Sequence of chain 1.A:
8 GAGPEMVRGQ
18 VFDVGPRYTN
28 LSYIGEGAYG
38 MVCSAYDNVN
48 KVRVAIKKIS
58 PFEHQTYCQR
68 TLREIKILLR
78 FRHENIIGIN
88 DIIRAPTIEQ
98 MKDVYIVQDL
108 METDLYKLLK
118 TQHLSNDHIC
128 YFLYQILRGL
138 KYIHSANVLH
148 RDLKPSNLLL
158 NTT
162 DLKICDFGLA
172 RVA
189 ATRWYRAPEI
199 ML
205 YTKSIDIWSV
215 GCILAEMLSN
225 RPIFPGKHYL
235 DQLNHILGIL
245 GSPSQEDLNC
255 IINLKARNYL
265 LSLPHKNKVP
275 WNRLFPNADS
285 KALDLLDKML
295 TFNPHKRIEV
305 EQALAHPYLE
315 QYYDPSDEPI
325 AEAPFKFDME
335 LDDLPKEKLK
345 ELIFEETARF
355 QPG

This protein binds this small molecule.
Small molecule (SMILES): Fc1cccc(-c2cnoc2-c2c[nH]c3ncc(-c4ccncc4)cc23)c1F

Binding-site contacts:
Ligand atom F1 contacts residue LYS54 of chain 1.A at 3.2 Å.
Ligand atom C19 contacts residue ASP111 of chain 1.A at 3.7 Å.
Ligand atom N4 contacts residue LYS114 of chain 1.A at 2.8 Å (salt-bridge).
Ligand atom C5 contacts residue LYS54 of chain 1.A at 3.4 Å.
Ligand atom C3 contacts residue GLN105 of chain 1.A at 3.6 Å.
Ligand atom C15 contacts residue LEU156 of chain 1.A at 3.6 Å (hydrophobic).
Ligand atom N3 contacts residue LEU156 of chain 1.A at 3.5 Å.
Ligand atom F1 contacts residue GLN105 of chain 1.A at 3.8 Å.
Ligand atom C4 contacts residue ALA52 of chain 1.A at 3.8 Å (hydrophobic).
Ligand atom C12 contacts residue LEU156 of chain 1.A at 3.5 Å (hydrophobic).
Ligand atom C15 contacts residue ALA52 of chain 1.A at 3.6 Å (hydrophobic).
Ligand atom C6 contacts residue LYS54 of chain 1.A at 3.5 Å.
Ligand atom C19 contacts residue LYS114 of chain 1.A at 3.7 Å.
Ligand atom N2 contacts residue MET108 of chain 1.A at 2.8 Å (h-bond).
Ligand atom C20 contacts residue GLU109 of chain 1.A at 3.7 Å.
Ligand atom C15 contacts residue ASP106 of chain 1.A at 3.7 Å.
Ligand atom F2 contacts residue GLN105 of chain 1.A at 3.3 Å.
Ligand atom C16 contacts residue GLN105 of chain 1.A at 3.4 Å.
Ligand atom C20 contacts residue LYS114 of chain 1.A at 3.6 Å.
Ligand atom C4 contacts residue GLN105 of chain 1.A at 3.6 Å.
Ligand atom C10 contacts residue LEU156 of chain 1.A at 3.7 Å (hydrophobic).
Ligand atom N3 contacts residue ASP106 of chain 1.A at 2.9 Å (salt-bridge).
Ligand atom C1 contacts residue GLN105 of chain 1.A at 3.2 Å.
Ligand atom C2 contacts residue GLN105 of chain 1.A at 3.4 Å.
Ligand atom C4 contacts residue LYS54 of chain 1.A at 3.4 Å.
Ligand atom F2 contacts residue ILE103 of chain 1.A at 3.6 Å.
Ligand atom C14 contacts residue MET108 of chain 1.A at 3.4 Å (hydrophobic).
Ligand atom N3 contacts residue ALA52 of chain 1.A at 3.3 Å.
Ligand atom C16 contacts residue ALA52 of chain 1.A at 3.7 Å (hydrophobic).
Ligand atom C1 contacts residue LYS54 of chain 1.A at 3.6 Å.
Ligand atom C11 contacts residue LEU156 of chain 1.A at 3.6 Å (hydrophobic).
Ligand atom C16 contacts residue LEU156 of chain 1.A at 3.5 Å (hydrophobic).
Ligand atom N2 contacts residue LEU107 of chain 1.A at 3.7 Å.
Ligand atom C3 contacts residue LYS54 of chain 1.A at 3.8 Å.
Ligand atom N2 contacts residue ASP106 of chain 1.A at 3.7 Å.
Ligand atom C5 contacts residue GLN105 of chain 1.A at 3.3 Å.
Ligand atom C4 contacts residue ILE103 of chain 1.A at 3.5 Å (hydrophobic).
Ligand atom C5 contacts residue ILE103 of chain 1.A at 3.2 Å (hydrophobic).
Ligand atom C6 contacts residue GLN105 of chain 1.A at 3.2 Å.
Ligand atom F2 contacts residue LYS54 of chain 1.A at 3.3 Å.